Sequence of chain 1.F:
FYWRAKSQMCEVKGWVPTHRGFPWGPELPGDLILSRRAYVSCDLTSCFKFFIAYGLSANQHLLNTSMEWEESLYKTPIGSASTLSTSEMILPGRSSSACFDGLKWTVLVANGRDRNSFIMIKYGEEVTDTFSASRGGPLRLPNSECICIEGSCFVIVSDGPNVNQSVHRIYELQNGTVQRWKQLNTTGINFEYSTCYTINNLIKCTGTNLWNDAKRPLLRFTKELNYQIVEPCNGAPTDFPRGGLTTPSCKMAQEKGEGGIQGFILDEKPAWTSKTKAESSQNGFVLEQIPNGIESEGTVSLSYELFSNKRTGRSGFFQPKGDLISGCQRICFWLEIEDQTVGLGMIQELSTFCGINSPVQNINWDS

Binding-site contacts:
Ligand atom C6 contacts residue ASN191 of chain 1.F at 3.6 Å.
Ligand atom C5 contacts residue ASN191 of chain 1.F at 3.7 Å.
Ligand atom O5 contacts residue THR193 of chain 1.F at 3.9 Å.
Ligand atom C2 contacts residue ASN191 of chain 1.F at 2.3 Å.
Ligand atom C7 contacts residue ASN191 of chain 1.F at 3.4 Å.
Ligand atom O5 contacts residue THR193 of chain 1.F at 4.1 Å.
Ligand atom C3 contacts residue ILE235 of chain 1.F at 4.0 Å (hydrophobic).
Ligand atom C3 contacts residue ASN191 of chain 1.F at 3.7 Å.
Ligand atom C6 contacts residue THR192 of chain 1.F at 4.0 Å.
Ligand atom C6 contacts residue THR193 of chain 1.F at 4.2 Å.
Ligand atom C6 contacts residue THR193 of chain 1.F at 3.6 Å.
Ligand atom C6 contacts residue ILE195 of chain 1.F at 3.9 Å (hydrophobic).
Ligand atom C8 contacts residue ASN191 of chain 1.F at 4.4 Å.
Ligand atom C4 contacts residue ILE235 of chain 1.F at 3.5 Å (hydrophobic).
Ligand atom C6 contacts residue ILE235 of chain 1.F at 4.1 Å (hydrophobic).
Ligand atom C8 contacts residue THR193 of chain 1.F at 4.2 Å.
Ligand atom C1 contacts residue ASN191 of chain 1.F at 1.4 Å.
Ligand atom O7 contacts residue ASN191 of chain 1.F at 3.7 Å.
Ligand atom O5 contacts residue ASN191 of chain 1.F at 2.4 Å (h-bond).
Ligand atom C5 contacts residue ASN191 of chain 1.F at 4.1 Å.
Ligand atom O4 contacts residue ILE235 of chain 1.F at 2.7 Å (h-bond).
Ligand atom C1 contacts residue THR193 of chain 1.F at 4.0 Å.
Ligand atom O3 contacts residue ILE235 of chain 1.F at 3.4 Å (h-bond).
Ligand atom C5 contacts residue THR193 of chain 1.F at 3.8 Å.
Ligand atom C4 contacts residue ASN191 of chain 1.F at 4.2 Å.
Ligand atom O4 contacts residue VAL236 of chain 1.F at 4.4 Å.
Ligand atom C5 contacts residue THR193 of chain 1.F at 4.5 Å.
Ligand atom N2 contacts residue ASN191 of chain 1.F at 2.8 Å (h-bond).

A small-molecule ligand and the protein it binds are described below.
Small molecule (SMILES): CC(=O)N[C@H]1[C@H](O[C@H]2[C@H](O[C@H]3O[C@@H](C)[C@@H](O)[C@@H](O)[C@@H]3O)[C@@H](NC(C)=O)CO[C@@H]2CO[C@@H]2O[C@@H](C)[C@@H](O)[C@@H](O)[C@@H]2O)O[C@H](CO)[C@@H](O)[C@@H]1O